The protein below binds the small molecule below.
Small molecule (SMILES): CC(=O)N[C@@H]1[C@@H](O)[C@H](O)[C@@H](CO)O[C@H]1O

Sequence of chain 1.C:
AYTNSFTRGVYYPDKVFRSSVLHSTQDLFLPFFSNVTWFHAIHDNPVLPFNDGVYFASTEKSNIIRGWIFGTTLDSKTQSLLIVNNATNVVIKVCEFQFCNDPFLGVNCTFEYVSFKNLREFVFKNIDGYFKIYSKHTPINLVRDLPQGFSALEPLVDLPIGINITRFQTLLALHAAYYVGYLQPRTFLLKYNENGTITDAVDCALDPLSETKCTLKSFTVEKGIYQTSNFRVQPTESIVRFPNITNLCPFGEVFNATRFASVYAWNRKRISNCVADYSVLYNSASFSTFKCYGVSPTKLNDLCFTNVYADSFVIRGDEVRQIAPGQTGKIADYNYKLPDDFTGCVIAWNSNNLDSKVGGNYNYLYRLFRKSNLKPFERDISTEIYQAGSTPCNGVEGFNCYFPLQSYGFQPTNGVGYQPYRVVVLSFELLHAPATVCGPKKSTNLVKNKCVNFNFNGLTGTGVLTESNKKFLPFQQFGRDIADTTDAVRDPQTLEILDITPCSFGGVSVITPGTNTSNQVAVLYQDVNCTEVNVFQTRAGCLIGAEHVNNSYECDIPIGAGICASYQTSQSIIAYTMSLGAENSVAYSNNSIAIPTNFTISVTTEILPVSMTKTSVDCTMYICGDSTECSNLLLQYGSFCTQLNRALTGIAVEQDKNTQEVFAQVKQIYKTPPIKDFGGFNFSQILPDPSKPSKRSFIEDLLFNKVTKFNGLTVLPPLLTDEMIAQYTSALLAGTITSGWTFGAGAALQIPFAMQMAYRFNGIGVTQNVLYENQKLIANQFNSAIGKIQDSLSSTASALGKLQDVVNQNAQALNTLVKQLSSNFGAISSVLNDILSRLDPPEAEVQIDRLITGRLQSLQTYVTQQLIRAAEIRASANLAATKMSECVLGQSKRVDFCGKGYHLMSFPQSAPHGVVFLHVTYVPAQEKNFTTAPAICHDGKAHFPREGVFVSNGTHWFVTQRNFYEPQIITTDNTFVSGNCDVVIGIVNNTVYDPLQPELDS

Binding-site contacts:
Ligand atom N2 contacts residue ASN282 of chain 1.A at 2.9 Å (h-bond).
Ligand atom O6 contacts residue LYS558 of chain 1.C at 2.9 Å (salt-bridge).
Ligand atom C7 contacts residue ASN282 of chain 1.A at 3.5 Å.
Ligand atom O5 contacts residue ASN282 of chain 1.A at 2.4 Å (h-bond).
Ligand atom C4 contacts residue ASN282 of chain 1.A at 4.2 Å.
Ligand atom O7 contacts residue ASN282 of chain 1.A at 3.7 Å.
Ligand atom C5 contacts residue ASN282 of chain 1.A at 3.7 Å.
Ligand atom C1 contacts residue ASN282 of chain 1.A at 1.4 Å.
Ligand atom C2 contacts residue ASN282 of chain 1.A at 2.5 Å.
Ligand atom C6 contacts residue LYS558 of chain 1.C at 3.8 Å.
Ligand atom C3 contacts residue ASN282 of chain 1.A at 3.8 Å.

Sequence of chain 1.A:
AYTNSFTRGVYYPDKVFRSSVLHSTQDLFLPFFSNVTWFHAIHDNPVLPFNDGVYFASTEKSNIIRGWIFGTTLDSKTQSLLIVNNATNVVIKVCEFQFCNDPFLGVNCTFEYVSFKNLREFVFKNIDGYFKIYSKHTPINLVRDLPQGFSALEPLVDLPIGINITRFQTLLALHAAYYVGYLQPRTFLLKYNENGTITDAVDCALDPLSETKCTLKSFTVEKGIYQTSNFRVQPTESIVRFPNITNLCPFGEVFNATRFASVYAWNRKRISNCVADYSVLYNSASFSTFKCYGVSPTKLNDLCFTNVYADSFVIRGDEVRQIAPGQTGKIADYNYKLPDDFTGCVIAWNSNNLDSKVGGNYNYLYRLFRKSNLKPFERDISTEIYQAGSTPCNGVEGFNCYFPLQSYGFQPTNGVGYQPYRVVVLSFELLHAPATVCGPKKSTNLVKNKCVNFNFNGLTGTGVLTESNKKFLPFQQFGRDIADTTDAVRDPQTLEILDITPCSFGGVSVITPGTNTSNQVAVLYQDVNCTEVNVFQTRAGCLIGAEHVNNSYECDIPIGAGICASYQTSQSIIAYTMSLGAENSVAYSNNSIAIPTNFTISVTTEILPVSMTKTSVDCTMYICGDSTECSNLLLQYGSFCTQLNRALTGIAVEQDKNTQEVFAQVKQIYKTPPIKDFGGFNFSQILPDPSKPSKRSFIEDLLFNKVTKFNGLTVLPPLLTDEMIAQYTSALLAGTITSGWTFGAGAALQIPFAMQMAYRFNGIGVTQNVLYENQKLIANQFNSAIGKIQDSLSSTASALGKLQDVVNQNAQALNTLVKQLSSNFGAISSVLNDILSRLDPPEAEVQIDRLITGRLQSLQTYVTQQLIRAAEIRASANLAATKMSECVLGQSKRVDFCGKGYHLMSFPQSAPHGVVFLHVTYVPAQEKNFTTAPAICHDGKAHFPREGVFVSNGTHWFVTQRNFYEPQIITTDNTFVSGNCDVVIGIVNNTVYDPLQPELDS